This small molecule binds to this protein.
Small molecule (SMILES): O=S(=O)(O)c1cccc2cccc(Nc3ccccc3)c12

Binding-site contacts:
Ligand atom C14 contacts residue SER152 of chain 1.C at 4.1 Å.
Ligand atom S contacts residue TYR149 of chain 1.C at 4.1 Å.
Ligand atom C16 contacts residue SER152 of chain 1.C at 3.2 Å.
Ligand atom O3 contacts residue ASN153 of chain 1.C at 3.1 Å (h-bond).
Ligand atom C13 contacts residue ALA145 of chain 1.C at 3.8 Å (hydrophobic).
Ligand atom C14 contacts residue ALA145 of chain 1.C at 4.3 Å (hydrophobic).
Ligand atom C16 contacts residue GLY148 of chain 1.C at 4.5 Å.
Ligand atom C12 contacts residue SER152 of chain 1.C at 4.5 Å.
Ligand atom C12 contacts residue TYR149 of chain 1.C at 4.1 Å (hydrophobic).
Ligand atom C14 contacts residue GLY148 of chain 1.C at 3.4 Å.
Ligand atom C13 contacts residue GLY148 of chain 1.C at 3.9 Å.
Ligand atom C11 contacts residue SER152 of chain 1.C at 3.8 Å.
Ligand atom C13 contacts residue LEU34 of chain 1.C at 4.5 Å (hydrophobic).
Ligand atom C12 contacts residue LEU34 of chain 1.C at 3.9 Å (hydrophobic).
Ligand atom C13 contacts residue TYR149 of chain 1.C at 3.5 Å (hydrophobic).
Ligand atom S contacts residue ASN153 of chain 1.C at 4.4 Å.
Ligand atom O1 contacts residue LEU34 of chain 1.C at 4.2 Å.
Ligand atom O3 contacts residue TYR149 of chain 1.C at 4.2 Å.
Ligand atom O2 contacts residue TYR149 of chain 1.C at 4.1 Å.
Ligand atom C15 contacts residue SER152 of chain 1.C at 3.3 Å.
Ligand atom N contacts residue SER152 of chain 1.C at 4.4 Å.
Ligand atom C15 contacts residue GLY148 of chain 1.C at 3.6 Å.
Ligand atom C14 contacts residue TYR149 of chain 1.C at 3.4 Å (hydrophobic).
Ligand atom C15 contacts residue TYR149 of chain 1.C at 4.1 Å (hydrophobic).
Ligand atom O1 contacts residue TYR149 of chain 1.C at 3.4 Å.

Sequence of chain 1.C:
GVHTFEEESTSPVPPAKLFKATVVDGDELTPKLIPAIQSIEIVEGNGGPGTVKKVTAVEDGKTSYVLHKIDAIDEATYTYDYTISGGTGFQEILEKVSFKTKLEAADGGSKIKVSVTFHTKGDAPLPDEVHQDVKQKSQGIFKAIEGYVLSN